Binding-site contacts:
Ligand atom C4 contacts residue ASN239 of chain 1.C at 4.2 Å.
Ligand atom C8 contacts residue ASN239 of chain 1.C at 4.3 Å.
Ligand atom C1 contacts residue ASN239 of chain 1.C at 1.4 Å.
Ligand atom C5 contacts residue ASN239 of chain 1.C at 3.7 Å.
Ligand atom C3 contacts residue ASN239 of chain 1.C at 3.8 Å.
Ligand atom C7 contacts residue ASN239 of chain 1.C at 3.2 Å.
Ligand atom N2 contacts residue ASN239 of chain 1.C at 2.9 Å (h-bond).
Ligand atom O5 contacts residue ASN239 of chain 1.C at 2.4 Å (h-bond).
Ligand atom O7 contacts residue LEU238 of chain 1.C at 3.8 Å.
Ligand atom O7 contacts residue ASN239 of chain 1.C at 3.2 Å (h-bond).
Ligand atom C2 contacts residue ASN239 of chain 1.C at 2.4 Å.

Sequence of chain 1.C:
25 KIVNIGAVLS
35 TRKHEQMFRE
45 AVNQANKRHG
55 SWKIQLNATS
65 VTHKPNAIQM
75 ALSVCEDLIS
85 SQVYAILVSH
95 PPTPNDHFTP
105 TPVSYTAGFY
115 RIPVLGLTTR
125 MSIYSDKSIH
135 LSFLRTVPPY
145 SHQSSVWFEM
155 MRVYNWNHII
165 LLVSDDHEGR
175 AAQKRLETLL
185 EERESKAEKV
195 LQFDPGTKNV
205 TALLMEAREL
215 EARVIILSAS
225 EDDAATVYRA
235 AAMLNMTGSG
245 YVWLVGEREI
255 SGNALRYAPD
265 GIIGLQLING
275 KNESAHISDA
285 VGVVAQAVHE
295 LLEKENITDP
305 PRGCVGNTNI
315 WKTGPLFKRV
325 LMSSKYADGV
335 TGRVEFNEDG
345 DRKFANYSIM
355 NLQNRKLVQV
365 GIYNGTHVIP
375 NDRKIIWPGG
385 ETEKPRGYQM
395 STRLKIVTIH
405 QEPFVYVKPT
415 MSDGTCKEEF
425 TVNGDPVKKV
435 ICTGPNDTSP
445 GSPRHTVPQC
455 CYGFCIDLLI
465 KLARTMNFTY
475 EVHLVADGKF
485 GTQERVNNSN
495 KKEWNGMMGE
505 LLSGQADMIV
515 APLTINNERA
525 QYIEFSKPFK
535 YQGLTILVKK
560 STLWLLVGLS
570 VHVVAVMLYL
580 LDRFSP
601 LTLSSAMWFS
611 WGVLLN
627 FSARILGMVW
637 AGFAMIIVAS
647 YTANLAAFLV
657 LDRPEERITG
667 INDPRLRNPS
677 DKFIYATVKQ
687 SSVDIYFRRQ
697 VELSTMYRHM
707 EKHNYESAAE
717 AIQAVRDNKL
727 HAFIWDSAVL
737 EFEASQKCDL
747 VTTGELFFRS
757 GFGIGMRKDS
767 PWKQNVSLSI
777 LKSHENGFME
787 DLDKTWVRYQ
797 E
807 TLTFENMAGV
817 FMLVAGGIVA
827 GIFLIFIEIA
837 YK

The small molecule below binds the protein below.
Small molecule (SMILES): CC(=O)N[C@@H]1[C@@H](O)[C@H](O)[C@@H](CO)O[C@H]1O